This protein binds this small molecule.
Small molecule (SMILES): COc1cc2c(cc1OS(N)(=O)=O)CC[C@@H]1[C@@H]2CC[C@]2(C)[C@@H](O)CC[C@@H]12

Sequence of chain 1.A:
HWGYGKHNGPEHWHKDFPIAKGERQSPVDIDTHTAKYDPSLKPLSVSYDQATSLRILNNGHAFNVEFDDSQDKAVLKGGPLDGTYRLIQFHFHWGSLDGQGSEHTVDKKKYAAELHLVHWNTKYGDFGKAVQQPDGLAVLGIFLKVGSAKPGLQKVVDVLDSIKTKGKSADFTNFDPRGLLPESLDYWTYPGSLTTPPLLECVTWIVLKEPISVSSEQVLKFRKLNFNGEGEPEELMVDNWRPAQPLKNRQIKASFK

Binding-site contacts:
Ligand atom C10 contacts residue PRO199 of chain 1.A at 3.5 Å (hydrophobic).
Ligand atom N1 contacts residue HIS95 of chain 1.A at 3.4 Å (h-bond).
Ligand atom N1 contacts residue THR197 of chain 1.A at 2.9 Å (h-bond).
Ligand atom O2 contacts residue VAL120 of chain 1.A at 3.9 Å.
Ligand atom O4 contacts residue HIS93 of chain 1.A at 3.7 Å.
Ligand atom C7 contacts residue GLN91 of chain 1.A at 3.2 Å.
Ligand atom O2 contacts residue HIS93 of chain 1.A at 3.4 Å (h-bond).
Ligand atom C11 contacts residue THR198 of chain 1.A at 3.0 Å.
Ligand atom C7 contacts residue HIS93 of chain 1.A at 3.6 Å.
Ligand atom C1 contacts residue THR198 of chain 1.A at 4.1 Å.
Ligand atom C11 contacts residue LEU196 of chain 1.A at 4.1 Å (hydrophobic).
Ligand atom CAW contacts residue PRO200 of chain 1.A at 3.8 Å (hydrophobic).
Ligand atom C11 contacts residue PRO199 of chain 1.A at 2.9 Å (hydrophobic).
Ligand atom C13 contacts residue PHE129 of chain 1.A at 3.2 Å (hydrophobic).
Ligand atom C16 contacts residue VAL133 of chain 1.A at 3.9 Å (hydrophobic).
Ligand atom S1 contacts residue THR197 of chain 1.A at 4.0 Å.
Ligand atom O4 contacts residue VAL120 of chain 1.A at 3.2 Å.
Ligand atom C6 contacts residue THR198 of chain 1.A at 2.9 Å.
Ligand atom O3 contacts residue ZN1 of chain 1.B at 3.5 Å.
Ligand atom C11 contacts residue PRO200 of chain 1.A at 3.8 Å (hydrophobic).
Ligand atom S1 contacts residue HIS118 of chain 1.A at 4.0 Å.
Ligand atom N1 contacts residue ZN1 of chain 1.B at 1.9 Å.
Ligand atom C10 contacts residue PRO200 of chain 1.A at 3.7 Å (hydrophobic).
Ligand atom O1 contacts residue LEU196 of chain 1.A at 3.1 Å.
Ligand atom N1 contacts residue HIS93 of chain 1.A at 3.4 Å (h-bond).
Ligand atom S1 contacts residue HIS93 of chain 1.A at 3.6 Å.
Ligand atom O1 contacts residue THR197 of chain 1.A at 2.9 Å (h-bond).
Ligand atom O3 contacts residue HIS93 of chain 1.A at 3.4 Å (h-bond).
Ligand atom O2 contacts residue ZN1 of chain 1.B at 3.1 Å.
Ligand atom N1 contacts residue HIS118 of chain 1.A at 3.1 Å (h-bond).
Ligand atom C12 contacts residue PHE129 of chain 1.A at 3.6 Å (hydrophobic).
Ligand atom C13 contacts residue VAL133 of chain 1.A at 3.6 Å (hydrophobic).
Ligand atom C5 contacts residue LEU196 of chain 1.A at 3.9 Å (hydrophobic).
Ligand atom O2 contacts residue HIS118 of chain 1.A at 3.5 Å (h-bond).
Ligand atom C4 contacts residue LEU196 of chain 1.A at 4.0 Å (hydrophobic).
Ligand atom N1 contacts residue GLU105 of chain 1.A at 3.9 Å.
Ligand atom C7 contacts residue VAL120 of chain 1.A at 3.0 Å (hydrophobic).
Ligand atom S1 contacts residue ZN1 of chain 1.B at 3.0 Å.
Ligand atom C12 contacts residue VAL133 of chain 1.A at 3.8 Å (hydrophobic).
Ligand atom C5 contacts residue THR198 of chain 1.A at 3.4 Å.